A protein and the small-molecule ligand that binds it are described below.
Small molecule (SMILES): CC(=O)N[C@@H]1[C@@H](O)[C@H](O)[C@@H](CO)O[C@H]1O

Binding-site contacts:
Ligand atom C3 contacts residue ASN788 of chain 1.C at 3.8 Å.
Ligand atom C7 contacts residue THR787 of chain 1.C at 4.4 Å.
Ligand atom C4 contacts residue ASN788 of chain 1.C at 4.2 Å.
Ligand atom C7 contacts residue ASN788 of chain 1.C at 3.2 Å.
Ligand atom C8 contacts residue ASN788 of chain 1.C at 3.9 Å.
Ligand atom O7 contacts residue THR787 of chain 1.C at 4.5 Å.
Ligand atom O7 contacts residue ASN788 of chain 1.C at 3.1 Å (h-bond).
Ligand atom C1 contacts residue ASN788 of chain 1.C at 1.4 Å.
Ligand atom N2 contacts residue ASN788 of chain 1.C at 2.9 Å (h-bond).
Ligand atom C8 contacts residue THR787 of chain 1.C at 3.8 Å.
Ligand atom C2 contacts residue ASN788 of chain 1.C at 2.5 Å.
Ligand atom C5 contacts residue ASN788 of chain 1.C at 3.7 Å.
Ligand atom O5 contacts residue ASN788 of chain 1.C at 2.4 Å (h-bond).

Sequence of chain 1.C:
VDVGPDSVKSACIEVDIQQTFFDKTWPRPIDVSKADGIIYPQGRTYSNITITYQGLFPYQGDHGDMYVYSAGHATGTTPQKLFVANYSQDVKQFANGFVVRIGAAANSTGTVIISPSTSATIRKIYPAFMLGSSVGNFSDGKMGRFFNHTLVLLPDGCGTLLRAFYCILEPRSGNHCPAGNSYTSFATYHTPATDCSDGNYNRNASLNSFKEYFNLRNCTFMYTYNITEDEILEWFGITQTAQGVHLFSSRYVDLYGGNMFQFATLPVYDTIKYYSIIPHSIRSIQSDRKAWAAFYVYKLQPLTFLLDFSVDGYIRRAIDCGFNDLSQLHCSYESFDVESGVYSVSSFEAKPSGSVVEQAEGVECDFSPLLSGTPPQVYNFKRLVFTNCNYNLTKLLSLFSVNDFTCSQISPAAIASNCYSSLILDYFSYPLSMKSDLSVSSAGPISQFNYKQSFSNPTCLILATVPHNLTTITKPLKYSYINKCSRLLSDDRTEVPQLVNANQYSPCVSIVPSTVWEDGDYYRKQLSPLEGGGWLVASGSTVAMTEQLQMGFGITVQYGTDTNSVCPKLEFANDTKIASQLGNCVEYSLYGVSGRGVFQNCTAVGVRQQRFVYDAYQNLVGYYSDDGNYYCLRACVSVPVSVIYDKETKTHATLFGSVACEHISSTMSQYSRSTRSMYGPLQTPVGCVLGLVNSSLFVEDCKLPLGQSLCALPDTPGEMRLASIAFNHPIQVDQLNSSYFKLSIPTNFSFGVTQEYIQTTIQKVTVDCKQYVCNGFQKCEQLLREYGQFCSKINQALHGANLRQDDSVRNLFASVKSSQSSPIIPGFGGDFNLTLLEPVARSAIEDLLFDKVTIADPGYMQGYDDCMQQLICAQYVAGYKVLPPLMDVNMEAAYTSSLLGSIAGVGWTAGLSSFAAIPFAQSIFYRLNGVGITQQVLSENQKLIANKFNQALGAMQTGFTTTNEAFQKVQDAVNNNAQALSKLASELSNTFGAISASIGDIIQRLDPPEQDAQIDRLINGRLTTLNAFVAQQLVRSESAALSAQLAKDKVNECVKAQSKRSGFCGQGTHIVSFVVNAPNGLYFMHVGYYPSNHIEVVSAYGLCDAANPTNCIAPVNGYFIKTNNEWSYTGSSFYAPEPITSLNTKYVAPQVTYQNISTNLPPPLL